Sequence of chain 1.B:
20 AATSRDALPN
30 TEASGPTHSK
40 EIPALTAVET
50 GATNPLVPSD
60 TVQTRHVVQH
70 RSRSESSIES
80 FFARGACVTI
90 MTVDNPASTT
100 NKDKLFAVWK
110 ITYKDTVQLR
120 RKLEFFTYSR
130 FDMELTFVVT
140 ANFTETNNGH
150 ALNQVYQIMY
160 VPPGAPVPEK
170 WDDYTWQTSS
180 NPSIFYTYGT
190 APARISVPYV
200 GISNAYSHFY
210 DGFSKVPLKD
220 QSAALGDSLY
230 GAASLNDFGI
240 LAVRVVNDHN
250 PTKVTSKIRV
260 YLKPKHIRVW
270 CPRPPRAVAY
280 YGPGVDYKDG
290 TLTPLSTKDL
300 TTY

Binding-site contacts:
Ligand atom N4 contacts residue LEU240 of chain 1.B at 3.3 Å.
Ligand atom C11 contacts residue LEU134 of chain 1.B at 3.8 Å (hydrophobic).
Ligand atom N3 contacts residue LEU240 of chain 1.B at 3.4 Å.
Ligand atom C19 contacts residue PHE237 of chain 1.B at 3.5 Å (hydrophobic).
Ligand atom C20 contacts residue PHE237 of chain 1.B at 3.4 Å (hydrophobic).
Ligand atom C7 contacts residue TYR159 of chain 1.B at 3.7 Å (hydrophobic).
Ligand atom O25 contacts residue TYR112 of chain 1.B at 3.4 Å.
Ligand atom C23 contacts residue TYR112 of chain 1.B at 3.3 Å (hydrophobic).
Ligand atom C5 contacts residue TYR159 of chain 1.B at 3.7 Å (hydrophobic).
Ligand atom C14 contacts residue VAL199 of chain 1.B at 3.8 Å (hydrophobic).
Ligand atom C8 contacts residue VAL196 of chain 1.B at 3.7 Å (hydrophobic).
Ligand atom C26 contacts residue LYS113 of chain 1.B at 3.7 Å.
Ligand atom C13 contacts residue MET132 of chain 1.B at 3.8 Å (hydrophobic).
Ligand atom C15 contacts residue MET132 of chain 1.B at 3.6 Å (hydrophobic).
Ligand atom O24 contacts residue TYR112 of chain 1.B at 3.8 Å.
Ligand atom C3 contacts residue ALA24 of chain 1.D at 3.5 Å (hydrophobic).
Ligand atom C7 contacts residue VAL196 of chain 1.B at 3.5 Å (hydrophobic).
Ligand atom C20 contacts residue TYR112 of chain 1.B at 3.4 Å (hydrophobic).
Ligand atom O16 contacts residue MET132 of chain 1.B at 3.6 Å.
Ligand atom C12 contacts residue VAL199 of chain 1.B at 3.7 Å (hydrophobic).
Ligand atom O25 contacts residue THR111 of chain 1.B at 3.4 Å (h-bond).
Ligand atom C3 contacts residue TYR159 of chain 1.B at 3.7 Å (hydrophobic).
Ligand atom C1 contacts residue ILE183 of chain 1.B at 3.5 Å (hydrophobic).
Ligand atom C21 contacts residue TYR112 of chain 1.B at 3.4 Å (hydrophobic).
Ligand atom N6 contacts residue VAL196 of chain 1.B at 3.8 Å.
Ligand atom C4 contacts residue TYR159 of chain 1.B at 3.7 Å (hydrophobic).
Ligand atom C23 contacts residue PHE237 of chain 1.B at 3.8 Å (hydrophobic).
Ligand atom C10 contacts residue MET132 of chain 1.B at 3.7 Å (hydrophobic).
Ligand atom C3 contacts residue PRO181 of chain 1.B at 3.7 Å (hydrophobic).
Ligand atom C18 contacts residue PHE237 of chain 1.B at 3.8 Å (hydrophobic).
Ligand atom C5 contacts residue ILE194 of chain 1.B at 3.8 Å (hydrophobic).
Ligand atom C4 contacts residue ILE194 of chain 1.B at 3.8 Å (hydrophobic).
Ligand atom C27 contacts residue ASP236 of chain 1.B at 3.6 Å.
Ligand atom C1 contacts residue ILE157 of chain 1.B at 3.4 Å (hydrophobic).
Ligand atom C8 contacts residue TYR159 of chain 1.B at 3.5 Å (hydrophobic).
Ligand atom C26 contacts residue THR111 of chain 1.B at 3.6 Å.
Ligand atom C21 contacts residue PHE237 of chain 1.B at 3.7 Å (hydrophobic).
Ligand atom C13 contacts residue PHE237 of chain 1.B at 3.7 Å (hydrophobic).
Ligand atom C14 contacts residue MET132 of chain 1.B at 3.5 Å (hydrophobic).
Ligand atom C4 contacts residue ALA24 of chain 1.D at 3.5 Å (hydrophobic).

Sequence of chain 1.D:
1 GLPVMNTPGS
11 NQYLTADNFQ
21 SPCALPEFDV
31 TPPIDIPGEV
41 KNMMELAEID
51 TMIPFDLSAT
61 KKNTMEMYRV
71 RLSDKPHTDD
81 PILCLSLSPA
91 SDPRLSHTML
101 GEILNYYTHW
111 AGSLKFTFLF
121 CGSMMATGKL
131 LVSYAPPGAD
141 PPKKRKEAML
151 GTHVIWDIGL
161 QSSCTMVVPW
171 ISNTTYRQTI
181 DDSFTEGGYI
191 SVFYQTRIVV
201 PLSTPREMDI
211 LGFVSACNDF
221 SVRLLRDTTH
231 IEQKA

The small molecule below binds the protein below.
Small molecule (SMILES): CCOC(=O)c1ccc(OCCCCC2CCN(c3ccc(C)nn3)CC2)cc1